Binding-site contacts:
Ligand atom FAH contacts residue ASP417 of chain 1.A at 2.4 Å.
Ligand atom CAU contacts residue TYR464 of chain 1.A at 4.0 Å (hydrophobic).
Ligand atom NAP contacts residue TYR464 of chain 1.A at 3.4 Å.
Ligand atom CAV contacts residue TYR464 of chain 1.A at 3.4 Å (hydrophobic).
Ligand atom NAP contacts residue THR494 of chain 1.A at 3.6 Å (h-bond).
Ligand atom CAI contacts residue GLU719 of chain 1.A at 4.0 Å.
Ligand atom CAJ contacts residue TYR464 of chain 1.A at 3.2 Å (hydrophobic).
Ligand atom FAF contacts residue TYR464 of chain 1.A at 3.6 Å.
Ligand atom CAO contacts residue SER668 of chain 1.A at 3.9 Å.
Ligand atom CAZ contacts residue ASP417 of chain 1.A at 3.5 Å.
Ligand atom OAC contacts residue TYR464 of chain 1.A at 4.0 Å.
Ligand atom OAB contacts residue ARG499 of chain 1.A at 3.3 Å (salt-bridge).
Ligand atom OAA contacts residue TYR464 of chain 1.A at 3.8 Å.
Ligand atom OAA contacts residue THR494 of chain 1.A at 3.6 Å (h-bond).
Ligand atom OAA contacts residue ARG499 of chain 1.A at 3.2 Å (salt-bridge).
Ligand atom FAF contacts residue TYR746 of chain 1.A at 3.5 Å.
Ligand atom OAD contacts residue ALA666 of chain 1.A at 3.9 Å.
Ligand atom OAD contacts residue GLY667 of chain 1.A at 3.3 Å.
Ligand atom CAM contacts residue GLU719 of chain 1.A at 3.3 Å.
Ligand atom CAZ contacts residue GLU719 of chain 1.A at 4.0 Å.
Ligand atom CAS contacts residue GLU719 of chain 1.A at 3.8 Å.
Ligand atom CAW contacts residue TYR464 of chain 1.A at 3.8 Å (hydrophobic).
Ligand atom CAT contacts residue TYR464 of chain 1.A at 3.6 Å (hydrophobic).
Ligand atom CAJ contacts residue PRO492 of chain 1.A at 4.1 Å (hydrophobic).
Ligand atom FAG contacts residue TYR746 of chain 1.A at 3.3 Å.
Ligand atom NAP contacts residue PRO492 of chain 1.A at 3.9 Å.
Ligand atom NAX contacts residue GLU719 of chain 1.A at 4.0 Å.
Ligand atom FAH contacts residue TYR464 of chain 1.A at 3.6 Å.
Ligand atom CAV contacts residue THR494 of chain 1.A at 4.0 Å.
Ligand atom CAZ contacts residue TYR464 of chain 1.A at 3.8 Å (hydrophobic).
Ligand atom CAS contacts residue TYR464 of chain 1.A at 3.6 Å (hydrophobic).
Ligand atom FAG contacts residue GLU719 of chain 1.A at 3.1 Å.
Ligand atom CAR contacts residue GLU719 of chain 1.A at 3.8 Å.
Ligand atom FAF contacts residue PRO492 of chain 1.A at 3.5 Å.
Ligand atom CAT contacts residue THR494 of chain 1.A at 3.6 Å.
Ligand atom CAT contacts residue ARG499 of chain 1.A at 4.2 Å.
Ligand atom OAD contacts residue SER668 of chain 1.A at 3.8 Å.
Ligand atom FAF contacts residue TYR419 of chain 1.A at 3.8 Å.
Ligand atom CAZ contacts residue TYR746 of chain 1.A at 3.9 Å (hydrophobic).
Ligand atom FAF contacts residue ASP417 of chain 1.A at 3.6 Å.

Sequence of chain 1.A:
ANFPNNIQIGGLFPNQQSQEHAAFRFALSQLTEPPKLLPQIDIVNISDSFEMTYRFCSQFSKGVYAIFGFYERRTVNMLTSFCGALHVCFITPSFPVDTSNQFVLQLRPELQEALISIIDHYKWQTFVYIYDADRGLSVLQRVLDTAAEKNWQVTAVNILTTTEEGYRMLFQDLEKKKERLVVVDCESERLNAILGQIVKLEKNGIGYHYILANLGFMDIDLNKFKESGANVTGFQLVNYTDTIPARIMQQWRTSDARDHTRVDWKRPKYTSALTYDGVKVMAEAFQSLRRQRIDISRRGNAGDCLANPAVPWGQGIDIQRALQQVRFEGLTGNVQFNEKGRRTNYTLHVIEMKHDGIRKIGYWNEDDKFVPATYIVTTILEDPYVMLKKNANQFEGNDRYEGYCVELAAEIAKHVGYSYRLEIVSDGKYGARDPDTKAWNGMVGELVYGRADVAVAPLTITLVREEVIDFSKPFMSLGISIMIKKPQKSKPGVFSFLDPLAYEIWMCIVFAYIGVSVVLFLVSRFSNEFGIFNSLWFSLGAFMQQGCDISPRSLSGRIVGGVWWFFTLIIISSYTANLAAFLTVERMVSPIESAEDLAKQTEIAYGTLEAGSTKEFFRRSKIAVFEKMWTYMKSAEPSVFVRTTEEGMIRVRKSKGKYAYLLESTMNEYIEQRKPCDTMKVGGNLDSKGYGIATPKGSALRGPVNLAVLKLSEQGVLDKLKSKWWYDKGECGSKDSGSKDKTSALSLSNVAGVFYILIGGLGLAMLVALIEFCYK

This small molecule binds to this protein.
Small molecule (SMILES): O=c1[nH]c2cc(C(F)(F)F)c(N3CCOCC3)cc2n(CP(=O)(O)O)c1=O